Sequence of chain 4.D:
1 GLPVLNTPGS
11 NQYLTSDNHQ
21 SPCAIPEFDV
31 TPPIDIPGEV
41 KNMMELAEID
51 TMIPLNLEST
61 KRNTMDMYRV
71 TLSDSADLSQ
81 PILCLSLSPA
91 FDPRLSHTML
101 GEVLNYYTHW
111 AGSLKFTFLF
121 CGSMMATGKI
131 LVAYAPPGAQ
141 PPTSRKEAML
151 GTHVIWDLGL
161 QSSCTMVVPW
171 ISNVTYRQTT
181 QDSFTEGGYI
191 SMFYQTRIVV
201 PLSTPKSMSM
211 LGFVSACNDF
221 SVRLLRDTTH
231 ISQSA

Sequence of chain 4.B:
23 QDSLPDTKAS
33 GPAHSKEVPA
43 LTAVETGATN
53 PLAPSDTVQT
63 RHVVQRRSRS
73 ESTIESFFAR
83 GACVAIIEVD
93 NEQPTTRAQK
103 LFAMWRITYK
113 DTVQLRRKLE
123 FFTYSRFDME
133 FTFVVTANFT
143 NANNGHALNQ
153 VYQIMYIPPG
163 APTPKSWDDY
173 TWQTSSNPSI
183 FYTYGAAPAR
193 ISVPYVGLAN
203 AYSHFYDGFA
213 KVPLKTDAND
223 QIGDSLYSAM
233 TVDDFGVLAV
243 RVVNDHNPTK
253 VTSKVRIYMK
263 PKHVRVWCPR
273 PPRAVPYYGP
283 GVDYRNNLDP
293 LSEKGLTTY

The protein below binds the small molecule below.
Small molecule (SMILES): Cc1cc(CCCCCCCOc2ccc(C3=NCCO3)cc2)on1

Binding-site contacts:
Ligand atom C4 contacts residue PHE237 of chain 4.B at 3.1 Å (hydrophobic).
Ligand atom C6C contacts residue PHE237 of chain 4.B at 3.9 Å (hydrophobic).
Ligand atom O1 contacts residue TYR111 of chain 4.B at 3.5 Å.
Ligand atom C4A contacts residue SER181 of chain 4.B at 3.8 Å.
Ligand atom C5A contacts residue ILE182 of chain 4.B at 3.5 Å (hydrophobic).
Ligand atom C4A contacts residue ILE182 of chain 4.B at 3.9 Å (hydrophobic).
Ligand atom N3A contacts residue TYR158 of chain 4.B at 3.7 Å.
Ligand atom C3B contacts residue TYR158 of chain 4.B at 3.4 Å (hydrophobic).
Ligand atom C4C contacts residue VAL198 of chain 4.B at 3.8 Å (hydrophobic).
Ligand atom C2C contacts residue PHE237 of chain 4.B at 3.8 Å (hydrophobic).
Ligand atom C4B contacts residue TYR158 of chain 4.B at 3.8 Å (hydrophobic).
Ligand atom C2A contacts residue TYR158 of chain 4.B at 3.9 Å (hydrophobic).
Ligand atom C7C contacts residue TYR158 of chain 4.B at 3.8 Å (hydrophobic).
Ligand atom N2 contacts residue TYR111 of chain 4.B at 3.1 Å.
Ligand atom O1 contacts residue TYR204 of chain 4.B at 3.6 Å.
Ligand atom C4C contacts residue PHE237 of chain 4.B at 3.6 Å (hydrophobic).
Ligand atom C5B contacts residue LEU240 of chain 4.B at 3.5 Å (hydrophobic).
Ligand atom C6C contacts residue VAL198 of chain 4.B at 3.9 Å (hydrophobic).
Ligand atom N3A contacts residue PRO180 of chain 4.B at 3.7 Å.
Ligand atom N3A contacts residue ALA24 of chain 4.D at 3.9 Å.
Ligand atom C4B contacts residue ILE193 of chain 4.B at 3.8 Å (hydrophobic).
Ligand atom C5C contacts residue VAL195 of chain 4.B at 3.8 Å (hydrophobic).
Ligand atom C2B contacts residue TYR158 of chain 4.B at 3.5 Å (hydrophobic).
Ligand atom C6B contacts residue PHE133 of chain 4.B at 3.5 Å (hydrophobic).
Ligand atom N2 contacts residue TYR204 of chain 4.B at 3.8 Å.
Ligand atom O1B contacts residue PHE133 of chain 4.B at 3.9 Å.
Ligand atom C2B contacts residue VAL195 of chain 4.B at 3.9 Å (hydrophobic).
Ligand atom C31 contacts residue PHE237 of chain 4.B at 3.8 Å (hydrophobic).
Ligand atom C3 contacts residue TYR111 of chain 4.B at 3.2 Å (hydrophobic).
Ligand atom C5 contacts residue TYR111 of chain 4.B at 3.8 Å (hydrophobic).
Ligand atom C5B contacts residue ILE193 of chain 4.B at 3.9 Å (hydrophobic).
Ligand atom C31 contacts residue TYR111 of chain 4.B at 3.7 Å (hydrophobic).
Ligand atom O1A contacts residue PHE135 of chain 4.B at 3.8 Å.
Ligand atom O1 contacts residue PHE129 of chain 4.B at 3.8 Å.
Ligand atom C5A contacts residue ILE156 of chain 4.B at 3.2 Å (hydrophobic).
Ligand atom C3 contacts residue PHE237 of chain 4.B at 3.7 Å (hydrophobic).
Ligand atom O1B contacts residue ILE109 of chain 4.B at 3.8 Å.
Ligand atom C4 contacts residue TYR111 of chain 4.B at 3.6 Å (hydrophobic).
Ligand atom C2A contacts residue ILE193 of chain 4.B at 3.9 Å (hydrophobic).
Ligand atom C4A contacts residue PRO180 of chain 4.B at 3.3 Å (hydrophobic).

Sequence of chain 5.D:
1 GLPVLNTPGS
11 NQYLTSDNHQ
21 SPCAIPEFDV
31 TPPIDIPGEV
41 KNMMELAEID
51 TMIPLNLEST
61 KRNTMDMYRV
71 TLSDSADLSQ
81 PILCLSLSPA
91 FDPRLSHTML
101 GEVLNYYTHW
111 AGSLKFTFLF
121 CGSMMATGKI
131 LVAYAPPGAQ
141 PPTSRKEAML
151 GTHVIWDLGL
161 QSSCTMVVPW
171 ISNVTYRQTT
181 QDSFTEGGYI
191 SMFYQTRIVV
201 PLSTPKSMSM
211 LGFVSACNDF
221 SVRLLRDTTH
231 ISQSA